A protein and the small-molecule ligand that binds it are described below.
Small molecule (SMILES): Clc1ccccc1C(c1ccccc1)(c1ccccc1)n1ccnc1

Binding-site contacts:
Ligand atom NAN contacts residue HEM1 of chain 1.MA at 1.9 Å.
Ligand atom CAE contacts residue CL61 of chain 1.OA at 4.0 Å.
Ligand atom CAB contacts residue LEU460 of chain 1.G at 3.8 Å (hydrophobic).
Ligand atom CAK contacts residue CL61 of chain 1.OA at 3.8 Å.
Ligand atom CAS contacts residue PHE192 of chain 1.G at 3.7 Å (hydrophobic).
Ligand atom CAV contacts residue CL61 of chain 1.OA at 3.7 Å.
Ligand atom CAD contacts residue VAL348 of chain 1.G at 3.7 Å (hydrophobic).
Ligand atom NAO contacts residue HEM1 of chain 1.MA at 4.1 Å.
Ligand atom CAT contacts residue PHE283 of chain 1.G at 3.4 Å (hydrophobic).
Ligand atom CAF contacts residue PHE192 of chain 1.G at 3.8 Å (hydrophobic).
Ligand atom CLAY contacts residue ALA284 of chain 1.G at 3.4 Å.
Ligand atom CAH contacts residue HEM1 of chain 1.MA at 3.8 Å.
Ligand atom CAF contacts residue CL61 of chain 1.OA at 4.1 Å.
Ligand atom CAD contacts residue ALA349 of chain 1.G at 3.9 Å (hydrophobic).
Ligand atom CAI contacts residue SER98 of chain 1.G at 4.0 Å.
Ligand atom CAE contacts residue PHE192 of chain 1.G at 3.9 Å (hydrophobic).
Ligand atom CLAY contacts residue HEM1 of chain 1.MA at 3.9 Å.
Ligand atom CAH contacts residue ARG84 of chain 1.G at 4.0 Å.
Ligand atom CAP contacts residue ALA284 of chain 1.G at 3.3 Å (hydrophobic).
Ligand atom CAI contacts residue CL61 of chain 1.OA at 3.8 Å.
Ligand atom CAA contacts residue THR288 of chain 1.G at 3.9 Å.
Ligand atom CAQ contacts residue HEM1 of chain 1.MA at 3.0 Å.
Ligand atom CAU contacts residue CL61 of chain 1.OA at 4.1 Å.
Ligand atom CAD contacts residue GLY459 of chain 1.G at 3.7 Å.
Ligand atom CAU contacts residue PHE192 of chain 1.G at 3.4 Å (hydrophobic).
Ligand atom CAJ contacts residue HEM1 of chain 1.MA at 3.8 Å.
Ligand atom CAP contacts residue THR288 of chain 1.G at 3.7 Å.
Ligand atom CAG contacts residue ARG84 of chain 1.G at 3.6 Å.
Ligand atom CAV contacts residue ILE280 of chain 1.G at 3.8 Å (hydrophobic).
Ligand atom CAB contacts residue VAL348 of chain 1.G at 3.6 Å (hydrophobic).
Ligand atom CAB contacts residue ALA349 of chain 1.G at 3.9 Å (hydrophobic).
Ligand atom CAX contacts residue ALA284 of chain 1.G at 3.8 Å (hydrophobic).
Ligand atom CAS contacts residue CL61 of chain 1.OA at 3.8 Å.
Ligand atom CAM contacts residue HEM1 of chain 1.MA at 2.8 Å.
Ligand atom CAV contacts residue ALA284 of chain 1.G at 3.8 Å (hydrophobic).
Ligand atom CAT contacts residue CL61 of chain 1.OA at 3.8 Å.
Ligand atom CAX contacts residue CL61 of chain 1.OA at 4.0 Å.
Ligand atom CAQ contacts residue THR288 of chain 1.G at 3.8 Å.
Ligand atom CAQ contacts residue ALA284 of chain 1.G at 3.3 Å (hydrophobic).
Ligand atom CAS contacts residue PHE283 of chain 1.G at 3.9 Å (hydrophobic).

Sequence of chain 1.G:
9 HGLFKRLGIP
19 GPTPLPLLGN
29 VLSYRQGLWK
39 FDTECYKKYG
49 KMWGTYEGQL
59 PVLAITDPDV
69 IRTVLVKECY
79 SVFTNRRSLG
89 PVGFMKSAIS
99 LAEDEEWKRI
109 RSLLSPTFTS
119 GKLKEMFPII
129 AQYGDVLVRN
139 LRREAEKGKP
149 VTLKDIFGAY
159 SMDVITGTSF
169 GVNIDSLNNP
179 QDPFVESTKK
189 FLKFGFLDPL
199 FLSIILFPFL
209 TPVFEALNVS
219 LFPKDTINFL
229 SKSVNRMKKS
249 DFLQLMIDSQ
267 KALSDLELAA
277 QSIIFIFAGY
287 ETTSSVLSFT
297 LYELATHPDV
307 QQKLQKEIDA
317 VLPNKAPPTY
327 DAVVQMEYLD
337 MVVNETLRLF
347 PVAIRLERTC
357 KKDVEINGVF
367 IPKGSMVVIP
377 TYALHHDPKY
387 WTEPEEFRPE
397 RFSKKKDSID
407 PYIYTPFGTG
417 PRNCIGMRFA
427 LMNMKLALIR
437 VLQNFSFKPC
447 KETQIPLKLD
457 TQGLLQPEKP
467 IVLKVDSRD